Sequence of chain 2.C:
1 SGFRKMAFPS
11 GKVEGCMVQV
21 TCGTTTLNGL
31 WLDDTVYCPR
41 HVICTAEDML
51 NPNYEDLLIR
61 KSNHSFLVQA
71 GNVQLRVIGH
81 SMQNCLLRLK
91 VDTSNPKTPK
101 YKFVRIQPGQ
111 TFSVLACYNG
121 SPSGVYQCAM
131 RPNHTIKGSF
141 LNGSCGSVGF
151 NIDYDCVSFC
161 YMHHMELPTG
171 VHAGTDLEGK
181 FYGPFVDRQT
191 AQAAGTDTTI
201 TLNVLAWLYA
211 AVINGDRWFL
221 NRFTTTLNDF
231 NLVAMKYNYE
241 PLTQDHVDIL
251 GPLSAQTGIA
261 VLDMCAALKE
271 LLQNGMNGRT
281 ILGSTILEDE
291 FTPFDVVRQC

Sequence of chain 1.D:
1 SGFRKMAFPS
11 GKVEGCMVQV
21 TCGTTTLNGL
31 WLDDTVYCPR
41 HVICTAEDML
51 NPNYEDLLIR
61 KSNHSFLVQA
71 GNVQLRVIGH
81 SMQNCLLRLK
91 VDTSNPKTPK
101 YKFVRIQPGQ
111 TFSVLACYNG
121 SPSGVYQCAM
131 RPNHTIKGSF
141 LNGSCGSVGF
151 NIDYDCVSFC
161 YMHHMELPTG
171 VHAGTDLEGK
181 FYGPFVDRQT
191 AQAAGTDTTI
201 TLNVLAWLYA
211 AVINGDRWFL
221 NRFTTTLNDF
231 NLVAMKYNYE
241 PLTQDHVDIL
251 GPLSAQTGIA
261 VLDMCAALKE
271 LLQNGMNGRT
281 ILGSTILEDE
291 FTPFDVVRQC

A protein and the small-molecule ligand that binds it are described below.
Small molecule (SMILES): Cc1cc(C(=O)N[C@@H](C)C(=O)N[C@H](C(=O)N[C@@H](CC(C)C)C(=O)N[C@@H](/C=C/C(=O)OCc2ccccc2)C[C@@H]2CCNC2=O)C(C)C)no1

Binding-site contacts:
Ligand atom O8 contacts residue MET165 of chain 1.D at 3.3 Å.
Ligand atom CD2 contacts residue ARG188 of chain 1.D at 3.0 Å.
Ligand atom C29 contacts residue GLU166 of chain 1.D at 3.6 Å.
Ligand atom C28 contacts residue LEU141 of chain 1.D at 3.5 Å (hydrophobic).
Ligand atom O contacts residue GLU166 of chain 1.D at 3.1 Å (salt-bridge).
Ligand atom C20 contacts residue CYS145 of chain 1.D at 2.8 Å (hydrophobic).
Ligand atom CB contacts residue GLN192 of chain 1.D at 3.3 Å.
Ligand atom O8 contacts residue HIS163 of chain 1.D at 3.6 Å (h-bond).
Ligand atom C25 contacts residue CYS145 of chain 1.D at 3.1 Å (hydrophobic).
Ligand atom O contacts residue CYS145 of chain 1.D at 2.7 Å.
Ligand atom O contacts residue GLN189 of chain 1.D at 3.4 Å (h-bond).
Ligand atom CB contacts residue ALA191 of chain 1.D at 3.1 Å (hydrophobic).
Ligand atom C4 contacts residue THR26 of chain 1.D at 2.9 Å.
Ligand atom C3 contacts residue THR26 of chain 1.D at 3.5 Å.
Ligand atom N6 contacts residue PHE140 of chain 1.D at 3.1 Å (h-bond).
Ligand atom CB contacts residue PRO168 of chain 1.D at 3.5 Å (hydrophobic).
Ligand atom CB contacts residue HIS164 of chain 1.D at 3.4 Å.
Ligand atom CD2 contacts residue ASP187 of chain 1.D at 3.4 Å.
Ligand atom CA contacts residue HIS164 of chain 1.D at 3.5 Å.
Ligand atom C21 contacts residue CYS145 of chain 1.D at 3.3 Å (hydrophobic).
Ligand atom N contacts residue GLU166 of chain 1.D at 3.3 Å (salt-bridge).
Ligand atom C contacts residue GLY143 of chain 1.D at 3.5 Å.
Ligand atom CA contacts residue CYS145 of chain 1.D at 3.1 Å (hydrophobic).
Ligand atom O8 contacts residue GLU166 of chain 1.D at 2.6 Å.
Ligand atom C25 contacts residue HIS164 of chain 1.D at 3.4 Å.
Ligand atom N6 contacts residue GLU166 of chain 1.D at 2.8 Å (salt-bridge).
Ligand atom C contacts residue CYS145 of chain 1.D at 3.6 Å (hydrophobic).
Ligand atom CB contacts residue MET165 of chain 1.D at 3.4 Å (hydrophobic).
Ligand atom O contacts residue GLU166 of chain 1.D at 3.5 Å (salt-bridge).
Ligand atom C contacts residue PRO168 of chain 1.D at 3.2 Å (hydrophobic).
Ligand atom C contacts residue GLY143 of chain 1.D at 3.4 Å.
Ligand atom O contacts residue LEU167 of chain 1.D at 3.2 Å (h-bond).
Ligand atom C28 contacts residue ASN142 of chain 1.D at 3.5 Å.
Ligand atom C28 contacts residue PHE140 of chain 1.D at 3.3 Å (hydrophobic).
Ligand atom O contacts residue PRO168 of chain 1.D at 2.8 Å.
Ligand atom CA contacts residue MET165 of chain 1.D at 3.4 Å (hydrophobic).
Ligand atom N contacts residue GLN189 of chain 1.D at 3.3 Å (h-bond).
Ligand atom O contacts residue THR190 of chain 1.D at 3.6 Å (h-bond).
Ligand atom CD1 contacts residue HIS41 of chain 1.D at 3.6 Å.
Ligand atom C5 contacts residue THR26 of chain 1.D at 3.0 Å.